Sequence of chain 2.A:
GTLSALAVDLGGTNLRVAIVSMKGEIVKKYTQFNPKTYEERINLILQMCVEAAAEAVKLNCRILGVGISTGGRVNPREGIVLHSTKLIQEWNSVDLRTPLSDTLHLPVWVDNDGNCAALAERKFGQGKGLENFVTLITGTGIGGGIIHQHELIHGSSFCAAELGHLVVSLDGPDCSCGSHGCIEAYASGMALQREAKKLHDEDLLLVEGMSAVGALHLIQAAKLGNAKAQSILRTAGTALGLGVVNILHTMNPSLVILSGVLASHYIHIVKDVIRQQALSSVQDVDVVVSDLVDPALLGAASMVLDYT

This protein binds this small molecule.
Small molecule (SMILES): CC(=O)N[C@H]1[C@@H](O)[C@H](O)[C@@H](CO)O[C@@H]1O

Binding-site contacts:
Ligand atom C7 contacts residue THR112 of chain 2.A at 3.3 Å.
Ligand atom O3 contacts residue ASN139 of chain 2.A at 3.2 Å (h-bond).
Ligand atom C8 contacts residue GLY98 of chain 2.A at 3.6 Å.
Ligand atom C6 contacts residue ILE169 of chain 2.A at 3.8 Å (hydrophobic).
Ligand atom O3 contacts residue ARG100 of chain 2.A at 3.2 Å (salt-bridge).
Ligand atom C3 contacts residue GLU189 of chain 2.A at 3.4 Å.
Ligand atom O7 contacts residue GLY99 of chain 2.A at 3.4 Å (h-bond).
Ligand atom O1 contacts residue GLU211 of chain 2.A at 2.6 Å (salt-bridge).
Ligand atom O3 contacts residue GLY98 of chain 2.A at 3.9 Å.
Ligand atom O5 contacts residue GLY168 of chain 2.A at 4.0 Å.
Ligand atom C7 contacts residue ARG100 of chain 2.A at 3.9 Å.
Ligand atom C1 contacts residue LEU114 of chain 2.A at 4.0 Å (hydrophobic).
Ligand atom N2 contacts residue THR112 of chain 2.A at 3.8 Å.
Ligand atom O1 contacts residue HIS192 of chain 2.A at 2.7 Å (h-bond).
Ligand atom C8 contacts residue SER111 of chain 2.A at 3.8 Å.
Ligand atom C8 contacts residue ILE115 of chain 2.A at 3.7 Å (hydrophobic).
Ligand atom N2 contacts residue GLY99 of chain 2.A at 3.5 Å (h-bond).
Ligand atom C8 contacts residue THR112 of chain 2.A at 3.7 Å.
Ligand atom C8 contacts residue GLY99 of chain 2.A at 3.6 Å.
Ligand atom O7 contacts residue SER111 of chain 2.A at 3.6 Å.
Ligand atom O5 contacts residue GLU211 of chain 2.A at 3.6 Å (salt-bridge).
Ligand atom O5 contacts residue LEU114 of chain 2.A at 3.7 Å.
Ligand atom C1 contacts residue HIS192 of chain 2.A at 3.8 Å.
Ligand atom O7 contacts residue ARG100 of chain 2.A at 2.9 Å (salt-bridge).
Ligand atom O4 contacts residue ASP140 of chain 2.A at 2.5 Å (salt-bridge).
Ligand atom N2 contacts residue GLY98 of chain 2.A at 3.9 Å.
Ligand atom C4 contacts residue ASP140 of chain 2.A at 3.3 Å.
Ligand atom O4 contacts residue GLY170 of chain 2.A at 3.7 Å.
Ligand atom O3 contacts residue GLU189 of chain 2.A at 2.7 Å (salt-bridge).
Ligand atom O7 contacts residue THR112 of chain 2.A at 2.8 Å (h-bond).
Ligand atom C7 contacts residue GLY99 of chain 2.A at 3.2 Å.
Ligand atom O6 contacts residue ASP140 of chain 2.A at 2.6 Å (salt-bridge).
Ligand atom C6 contacts residue ASP140 of chain 2.A at 3.4 Å.
Ligand atom C6 contacts residue GLY170 of chain 2.A at 3.6 Å.
Ligand atom C1 contacts residue GLU211 of chain 2.A at 3.4 Å.
Ligand atom C5 contacts residue ILE169 of chain 2.A at 3.5 Å (hydrophobic).
Ligand atom O3 contacts residue GLY99 of chain 2.A at 2.9 Å (h-bond).
Ligand atom O1 contacts residue ILE169 of chain 2.A at 3.6 Å.
Ligand atom C7 contacts residue GLY98 of chain 2.A at 3.8 Å.
Ligand atom O4 contacts residue ASN139 of chain 2.A at 3.2 Å (h-bond).